Sequence of chain 1.A:
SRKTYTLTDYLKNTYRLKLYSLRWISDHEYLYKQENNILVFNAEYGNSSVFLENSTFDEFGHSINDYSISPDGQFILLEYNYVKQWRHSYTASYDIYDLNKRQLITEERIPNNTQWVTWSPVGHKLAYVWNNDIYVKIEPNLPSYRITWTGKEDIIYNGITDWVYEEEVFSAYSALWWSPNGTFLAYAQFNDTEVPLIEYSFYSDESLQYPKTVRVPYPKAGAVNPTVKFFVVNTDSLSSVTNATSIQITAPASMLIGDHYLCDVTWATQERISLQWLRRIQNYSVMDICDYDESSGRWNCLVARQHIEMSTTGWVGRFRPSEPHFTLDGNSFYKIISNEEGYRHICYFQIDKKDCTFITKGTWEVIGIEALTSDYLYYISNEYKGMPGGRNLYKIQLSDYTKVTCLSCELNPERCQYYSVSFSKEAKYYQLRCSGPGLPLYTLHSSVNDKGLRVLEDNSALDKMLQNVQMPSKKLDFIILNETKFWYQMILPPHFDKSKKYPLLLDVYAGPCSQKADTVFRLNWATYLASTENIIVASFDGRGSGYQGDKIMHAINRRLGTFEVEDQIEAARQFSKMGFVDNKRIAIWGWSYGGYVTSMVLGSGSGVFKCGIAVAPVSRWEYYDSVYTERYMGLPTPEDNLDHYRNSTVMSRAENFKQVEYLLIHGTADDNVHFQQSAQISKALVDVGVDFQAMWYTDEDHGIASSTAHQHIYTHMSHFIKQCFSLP

The protein below binds the small molecule below.
Small molecule (SMILES): CC(=O)N[C@@H]1[C@@H](O)[C@H](O)[C@@H](CO)O[C@H]1O

Binding-site contacts:
Ligand atom O7 contacts residue ASN191 of chain 1.A at 3.2 Å (h-bond).
Ligand atom C6 contacts residue THR193 of chain 1.A at 4.0 Å.
Ligand atom O7 contacts residue GLN189 of chain 1.A at 4.3 Å.
Ligand atom N2 contacts residue ASN191 of chain 1.A at 2.9 Å (h-bond).
Ligand atom C5 contacts residue ASN191 of chain 1.A at 3.6 Å.
Ligand atom C5 contacts residue THR193 of chain 1.A at 3.5 Å.
Ligand atom O7 contacts residue LYS229 of chain 1.A at 4.3 Å.
Ligand atom C2 contacts residue ASN191 of chain 1.A at 2.4 Å.
Ligand atom N2 contacts residue ILE156 of chain 1.A at 3.9 Å.
Ligand atom O6 contacts residue GLU194 of chain 1.A at 4.1 Å.
Ligand atom C8 contacts residue ILE156 of chain 1.A at 3.8 Å (hydrophobic).
Ligand atom O5 contacts residue ASN191 of chain 1.A at 2.3 Å (h-bond).
Ligand atom C1 contacts residue ASN191 of chain 1.A at 1.4 Å.
Ligand atom C4 contacts residue ASN191 of chain 1.A at 4.2 Å.
Ligand atom C1 contacts residue ILE156 of chain 1.A at 4.4 Å (hydrophobic).
Ligand atom C1 contacts residue THR193 of chain 1.A at 3.4 Å.
Ligand atom C3 contacts residue ASN191 of chain 1.A at 3.8 Å.
Ligand atom C7 contacts residue ASN191 of chain 1.A at 3.3 Å.
Ligand atom C7 contacts residue ILE156 of chain 1.A at 3.9 Å (hydrophobic).
Ligand atom C6 contacts residue GLU194 of chain 1.A at 4.1 Å.
Ligand atom O5 contacts residue THR193 of chain 1.A at 3.6 Å.